Sequence of chain 1.B:
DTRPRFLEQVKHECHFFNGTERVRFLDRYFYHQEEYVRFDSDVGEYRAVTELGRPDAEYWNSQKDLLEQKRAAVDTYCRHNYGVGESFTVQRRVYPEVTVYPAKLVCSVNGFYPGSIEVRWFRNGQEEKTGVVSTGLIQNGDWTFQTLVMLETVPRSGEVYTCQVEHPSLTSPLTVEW

Binding-site contacts:
Ligand atom C7 contacts residue GLU3 of chain 1.A at 4.4 Å.
Ligand atom C7 contacts residue ASN19 of chain 1.B at 3.5 Å.
Ligand atom O7 contacts residue GLU3 of chain 1.A at 4.5 Å.
Ligand atom C6 contacts residue GLU22 of chain 1.B at 4.2 Å.
Ligand atom C5 contacts residue ASN19 of chain 1.B at 3.7 Å.
Ligand atom C2 contacts residue ASN19 of chain 1.B at 2.4 Å.
Ligand atom N2 contacts residue GLU22 of chain 1.B at 4.1 Å.
Ligand atom C5 contacts residue GLU22 of chain 1.B at 4.1 Å.
Ligand atom C4 contacts residue ASN19 of chain 1.B at 4.2 Å.
Ligand atom O7 contacts residue ASN19 of chain 1.B at 3.6 Å.
Ligand atom C3 contacts residue ASN19 of chain 1.B at 3.8 Å.
Ligand atom C1 contacts residue ASN19 of chain 1.B at 1.4 Å.
Ligand atom O5 contacts residue ASN19 of chain 1.B at 2.4 Å (h-bond).
Ligand atom C2 contacts residue GLU22 of chain 1.B at 3.5 Å.
Ligand atom N2 contacts residue ASN19 of chain 1.B at 2.9 Å (h-bond).
Ligand atom C4 contacts residue GLU22 of chain 1.B at 4.1 Å.
Ligand atom C8 contacts residue GLU3 of chain 1.A at 4.0 Å.
Ligand atom C1 contacts residue GLU22 of chain 1.B at 3.5 Å.
Ligand atom O5 contacts residue GLU22 of chain 1.B at 3.4 Å (salt-bridge).

The protein below binds the small molecule below.
Small molecule (SMILES): CC(=O)N[C@@H]1[C@@H](O)[C@H](O)[C@@H](CO)O[C@H]1O

Sequence of chain 1.A:
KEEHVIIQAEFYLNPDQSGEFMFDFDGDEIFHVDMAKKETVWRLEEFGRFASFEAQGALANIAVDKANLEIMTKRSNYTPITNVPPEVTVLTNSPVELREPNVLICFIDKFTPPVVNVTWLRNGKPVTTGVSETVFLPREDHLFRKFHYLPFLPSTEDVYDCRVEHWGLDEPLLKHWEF